Sequence of chain 1.B:
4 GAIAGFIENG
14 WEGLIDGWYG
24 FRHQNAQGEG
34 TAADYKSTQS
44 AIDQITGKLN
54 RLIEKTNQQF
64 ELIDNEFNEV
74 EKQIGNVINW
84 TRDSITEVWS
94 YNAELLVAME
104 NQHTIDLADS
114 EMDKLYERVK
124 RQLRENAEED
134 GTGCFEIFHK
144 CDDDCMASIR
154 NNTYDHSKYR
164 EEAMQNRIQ

Binding-site contacts:
Ligand atom O5 contacts residue ASN82 of chain 1.B at 2.4 Å (h-bond).
Ligand atom N2 contacts residue ASN82 of chain 1.B at 2.6 Å (h-bond).
Ligand atom C5 contacts residue ASN82 of chain 1.B at 3.6 Å.
Ligand atom C7 contacts residue GLU72 of chain 1.B at 4.0 Å.
Ligand atom C8 contacts residue ASN79 of chain 1.B at 3.9 Å.
Ligand atom C4 contacts residue ASN82 of chain 1.B at 4.0 Å.
Ligand atom N2 contacts residue ASN79 of chain 1.B at 4.5 Å.
Ligand atom O7 contacts residue ASN79 of chain 1.B at 3.2 Å (h-bond).
Ligand atom C7 contacts residue GLY78 of chain 1.B at 4.4 Å.
Ligand atom C8 contacts residue LYS75 of chain 1.B at 3.9 Å.
Ligand atom C2 contacts residue ASN82 of chain 1.B at 2.1 Å.
Ligand atom C7 contacts residue ASN82 of chain 1.B at 3.5 Å.
Ligand atom C8 contacts residue GLY78 of chain 1.B at 3.7 Å.
Ligand atom C3 contacts residue GLU72 of chain 1.B at 4.2 Å.
Ligand atom C8 contacts residue GLU74 of chain 1.B at 4.4 Å.
Ligand atom N2 contacts residue GLY78 of chain 1.B at 4.4 Å.
Ligand atom O7 contacts residue GLU72 of chain 1.B at 4.1 Å.
Ligand atom O7 contacts residue LYS75 of chain 1.B at 3.0 Å (salt-bridge).
Ligand atom O3 contacts residue ASN82 of chain 1.B at 4.5 Å.
Ligand atom O7 contacts residue ASN82 of chain 1.B at 3.9 Å.
Ligand atom C8 contacts residue GLU72 of chain 1.B at 3.8 Å.
Ligand atom C7 contacts residue LYS75 of chain 1.B at 3.9 Å.
Ligand atom C1 contacts residue ASN82 of chain 1.B at 1.4 Å.
Ligand atom O3 contacts residue GLU72 of chain 1.B at 3.4 Å (salt-bridge).
Ligand atom C7 contacts residue ASN79 of chain 1.B at 3.6 Å.
Ligand atom C3 contacts residue ASN82 of chain 1.B at 3.5 Å.

The small molecule below binds the protein below.
Small molecule (SMILES): CC(=O)N[C@@H]1[C@@H](O)[C@H](O)[C@@H](CO)O[C@H]1O